Binding-site contacts:
Ligand atom OH contacts residue SER36 of chain 1.A at 3.7 Å.
Ligand atom CB contacts residue HIS55 of chain 1.A at 3.9 Å.
Ligand atom O2P contacts residue ARG34 of chain 1.A at 2.9 Å (salt-bridge).
Ligand atom CD1 contacts residue HIS55 of chain 1.A at 3.8 Å.
Ligand atom O contacts residue ARG15 of chain 1.A at 3.1 Å (salt-bridge).
Ligand atom CD1 contacts residue LYS57 of chain 1.A at 3.6 Å.
Ligand atom CG2 contacts residue GLN54 of chain 1.A at 3.4 Å.
Ligand atom C contacts residue HIS55 of chain 1.A at 3.5 Å.
Ligand atom O3P contacts residue SER38 of chain 1.A at 3.0 Å (h-bond).
Ligand atom O1P contacts residue SER36 of chain 1.A at 3.0 Å (h-bond).
Ligand atom CG contacts residue LYS57 of chain 1.A at 3.4 Å.
Ligand atom CG contacts residue PHE56 of chain 1.A at 3.8 Å (hydrophobic).
Ligand atom CG contacts residue LEU68 of chain 1.A at 3.8 Å (hydrophobic).
Ligand atom CB contacts residue HIS55 of chain 1.A at 3.4 Å.
Ligand atom CG1 contacts residue PHE56 of chain 1.A at 3.8 Å (hydrophobic).
Ligand atom CG contacts residue LYS57 of chain 1.A at 3.5 Å.
Ligand atom N contacts residue HIS55 of chain 1.A at 2.9 Å (h-bond).
Ligand atom CB contacts residue LYS57 of chain 1.A at 3.9 Å.
Ligand atom O1P contacts residue ARG34 of chain 1.A at 2.9 Å (salt-bridge).
Ligand atom ND2 contacts residue LEU68 of chain 1.A at 3.1 Å (h-bond).
Ligand atom CG2 contacts residue PHE56 of chain 1.A at 3.8 Å (hydrophobic).
Ligand atom P contacts residue SER38 of chain 1.A at 3.4 Å.
Ligand atom CB contacts residue LEU68 of chain 1.A at 3.5 Å (hydrophobic).
Ligand atom O1P contacts residue SER44 of chain 1.A at 2.8 Å (h-bond).
Ligand atom CZ contacts residue SER38 of chain 1.A at 3.9 Å.
Ligand atom O2P contacts residue ARG15 of chain 1.A at 2.6 Å (salt-bridge).
Ligand atom CE1 contacts residue ARG15 of chain 1.A at 3.8 Å.
Ligand atom CD1 contacts residue PHE56 of chain 1.A at 3.7 Å (hydrophobic).
Ligand atom P contacts residue ARG34 of chain 1.A at 3.9 Å.
Ligand atom CD2 contacts residue LYS57 of chain 1.A at 3.5 Å.
Ligand atom P contacts residue SER36 of chain 1.A at 3.7 Å.
Ligand atom CG2 contacts residue HIS55 of chain 1.A at 3.7 Å.
Ligand atom CB contacts residue PHE56 of chain 1.A at 3.6 Å (hydrophobic).
Ligand atom CE1 contacts residue SER44 of chain 1.A at 3.6 Å.
Ligand atom CA contacts residue HIS55 of chain 1.A at 3.3 Å.
Ligand atom CE2 contacts residue LYS57 of chain 1.A at 3.8 Å.
Ligand atom OD1 contacts residue LYS57 of chain 1.A at 2.7 Å (salt-bridge).
Ligand atom OD1 contacts residue PHE56 of chain 1.A at 3.2 Å.
Ligand atom OH contacts residue SER38 of chain 1.A at 2.7 Å (h-bond).
Ligand atom ND2 contacts residue LYS57 of chain 1.A at 2.7 Å (salt-bridge).

This protein binds this small molecule.
Small molecule (SMILES): CC(=O)N[C@@H](Cc1ccc(OP(=O)(O)O)cc1)C(=O)N[C@H](C(=O)N[C@@H](CC(N)=O)C(N)=O)C(C)C

Sequence of chain 1.A:
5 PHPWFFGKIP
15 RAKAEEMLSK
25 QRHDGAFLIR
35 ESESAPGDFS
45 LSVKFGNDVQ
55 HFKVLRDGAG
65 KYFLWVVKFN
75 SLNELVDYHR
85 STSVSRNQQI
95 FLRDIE

Sequence of chain 1.B:
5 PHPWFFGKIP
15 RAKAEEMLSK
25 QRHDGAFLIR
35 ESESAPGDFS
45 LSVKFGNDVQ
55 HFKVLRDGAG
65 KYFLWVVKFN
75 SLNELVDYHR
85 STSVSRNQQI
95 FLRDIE